Binding-site contacts:
Ligand atom C2 contacts residue TRP164 of chain 1.B at 4.1 Å (hydrophobic).
Ligand atom C12 contacts residue CYS207 of chain 1.B at 4.5 Å (hydrophobic).
Ligand atom C13 contacts residue CYS208 of chain 1.B at 4.3 Å (hydrophobic).
Ligand atom C11 contacts residue TYR205 of chain 1.B at 4.3 Å (hydrophobic).
Ligand atom C9 contacts residue TYR205 of chain 1.B at 3.5 Å (hydrophobic).
Ligand atom C2 contacts residue ILE135 of chain 1.C at 3.9 Å (hydrophobic).
Ligand atom C1 contacts residue TYR72 of chain 1.C at 4.0 Å (hydrophobic).
Ligand atom N2 contacts residue SER184 of chain 1.C at 4.3 Å.
Ligand atom C7 contacts residue TRP164 of chain 1.B at 3.5 Å (hydrophobic).
Ligand atom C9 contacts residue TYR212 of chain 1.B at 4.2 Å (hydrophobic).
Ligand atom C4 contacts residue TYR72 of chain 1.C at 3.7 Å (hydrophobic).
Ligand atom C3 contacts residue TYR72 of chain 1.C at 3.7 Å (hydrophobic).
Ligand atom C10 contacts residue TYR212 of chain 1.B at 4.4 Å (hydrophobic).
Ligand atom C3 contacts residue ILE135 of chain 1.C at 4.3 Å (hydrophobic).
Ligand atom C10 contacts residue TYR205 of chain 1.B at 4.4 Å (hydrophobic).
Ligand atom N2 contacts residue TYR72 of chain 1.C at 3.8 Å.
Ligand atom C5 contacts residue TYR72 of chain 1.C at 4.5 Å (hydrophobic).
Ligand atom C15 contacts residue TYR212 of chain 1.B at 3.8 Å (hydrophobic).
Ligand atom C14 contacts residue TYR212 of chain 1.B at 4.1 Å (hydrophobic).
Ligand atom C6 contacts residue TRP164 of chain 1.B at 3.7 Å (hydrophobic).
Ligand atom CL contacts residue ILE135 of chain 1.C at 4.0 Å.
Ligand atom O1 contacts residue TYR205 of chain 1.B at 3.8 Å.
Ligand atom CL contacts residue CYS207 of chain 1.B at 4.2 Å.
Ligand atom C1 contacts residue TYR110 of chain 1.B at 3.7 Å (hydrophobic).
Ligand atom C11 contacts residue CYS208 of chain 1.B at 4.5 Å (hydrophobic).
Ligand atom C12 contacts residue CYS208 of chain 1.B at 4.0 Å (hydrophobic).
Ligand atom C8 contacts residue TYR110 of chain 1.B at 4.2 Å (hydrophobic).

Sequence of chain 1.C:
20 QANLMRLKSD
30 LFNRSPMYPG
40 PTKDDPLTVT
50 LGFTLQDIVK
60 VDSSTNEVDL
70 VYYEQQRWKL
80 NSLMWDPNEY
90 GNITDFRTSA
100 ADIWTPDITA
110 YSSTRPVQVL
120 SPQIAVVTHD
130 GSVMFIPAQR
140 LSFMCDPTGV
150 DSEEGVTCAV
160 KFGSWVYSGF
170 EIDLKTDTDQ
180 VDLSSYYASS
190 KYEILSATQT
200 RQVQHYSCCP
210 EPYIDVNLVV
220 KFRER

The small molecule below binds the protein below.
Small molecule (SMILES): NC[C@@H](OCc1ccc(Cl)cc1)c1ccccc1

Sequence of chain 1.B:
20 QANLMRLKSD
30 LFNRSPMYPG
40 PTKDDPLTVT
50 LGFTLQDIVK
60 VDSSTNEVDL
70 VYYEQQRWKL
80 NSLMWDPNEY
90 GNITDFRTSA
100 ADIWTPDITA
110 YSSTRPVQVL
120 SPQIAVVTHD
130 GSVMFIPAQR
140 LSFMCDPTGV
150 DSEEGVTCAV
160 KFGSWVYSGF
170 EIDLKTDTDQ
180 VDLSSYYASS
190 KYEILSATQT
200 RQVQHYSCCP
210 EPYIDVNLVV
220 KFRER